The small molecule below binds the protein below.
Small molecule (SMILES): CC(=O)N[C@H]1[C@H](O[C@H]2[C@H](O)[C@@H](NC(C)=O)CO[C@@H]2CO)O[C@H](CO)[C@@H](O[C@@H]2O[C@H](CO)[C@@H](O)[C@H](O)[C@@H]2O)[C@@H]1O

Binding-site contacts:
Ligand atom O7 contacts residue ASP187 of chain 1.A at 4.2 Å.
Ligand atom C8 contacts residue ASN316 of chain 1.A at 3.8 Å.
Ligand atom C5 contacts residue ASN316 of chain 1.A at 3.7 Å.
Ligand atom C3 contacts residue ASN316 of chain 1.A at 3.9 Å.
Ligand atom C1 contacts residue ASN316 of chain 1.A at 1.5 Å.
Ligand atom O7 contacts residue THR318 of chain 1.A at 4.2 Å.
Ligand atom O7 contacts residue ASN316 of chain 1.A at 4.4 Å.
Ligand atom C8 contacts residue ASP187 of chain 1.A at 2.5 Å.
Ligand atom O5 contacts residue ASN316 of chain 1.A at 2.4 Å (h-bond).
Ligand atom N2 contacts residue ASN316 of chain 1.A at 3.0 Å (h-bond).
Ligand atom C7 contacts residue ASP187 of chain 1.A at 3.7 Å.
Ligand atom C2 contacts residue ASN316 of chain 1.A at 2.6 Å.
Ligand atom C4 contacts residue ASN316 of chain 1.A at 4.3 Å.
Ligand atom C7 contacts residue ASN316 of chain 1.A at 3.5 Å.

Sequence of chain 1.A:
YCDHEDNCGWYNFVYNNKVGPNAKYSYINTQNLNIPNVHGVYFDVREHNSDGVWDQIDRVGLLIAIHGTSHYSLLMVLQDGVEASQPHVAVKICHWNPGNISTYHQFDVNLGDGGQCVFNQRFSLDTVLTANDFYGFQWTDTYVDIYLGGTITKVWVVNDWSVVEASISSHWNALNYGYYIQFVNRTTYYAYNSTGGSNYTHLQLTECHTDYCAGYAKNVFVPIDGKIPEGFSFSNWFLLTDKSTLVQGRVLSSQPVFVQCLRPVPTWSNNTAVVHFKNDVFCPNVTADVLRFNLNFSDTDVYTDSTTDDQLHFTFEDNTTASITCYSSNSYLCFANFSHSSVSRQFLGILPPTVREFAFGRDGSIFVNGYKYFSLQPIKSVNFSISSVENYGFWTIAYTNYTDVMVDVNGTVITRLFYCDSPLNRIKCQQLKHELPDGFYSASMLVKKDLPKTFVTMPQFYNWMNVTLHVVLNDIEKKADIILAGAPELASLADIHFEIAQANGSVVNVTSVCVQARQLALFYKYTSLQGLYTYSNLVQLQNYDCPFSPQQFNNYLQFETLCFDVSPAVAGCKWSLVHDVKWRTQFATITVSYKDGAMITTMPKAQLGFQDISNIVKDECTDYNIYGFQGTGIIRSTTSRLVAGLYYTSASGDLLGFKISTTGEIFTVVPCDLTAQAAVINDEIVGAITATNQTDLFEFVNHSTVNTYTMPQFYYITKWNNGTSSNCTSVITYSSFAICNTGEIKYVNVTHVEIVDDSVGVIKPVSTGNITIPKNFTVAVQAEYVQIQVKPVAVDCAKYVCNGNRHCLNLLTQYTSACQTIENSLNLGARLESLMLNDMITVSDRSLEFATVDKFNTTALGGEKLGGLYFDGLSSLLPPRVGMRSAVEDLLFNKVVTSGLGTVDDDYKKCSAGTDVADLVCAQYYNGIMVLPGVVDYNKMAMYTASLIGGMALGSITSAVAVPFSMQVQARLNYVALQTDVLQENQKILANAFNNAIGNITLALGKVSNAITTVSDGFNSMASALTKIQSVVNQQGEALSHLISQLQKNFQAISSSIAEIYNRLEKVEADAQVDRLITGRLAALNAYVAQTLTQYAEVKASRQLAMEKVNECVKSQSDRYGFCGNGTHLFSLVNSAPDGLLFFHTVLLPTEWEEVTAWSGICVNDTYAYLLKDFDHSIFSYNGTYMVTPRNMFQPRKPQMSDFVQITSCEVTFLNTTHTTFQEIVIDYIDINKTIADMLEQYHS